Sequence of chain 1.A:
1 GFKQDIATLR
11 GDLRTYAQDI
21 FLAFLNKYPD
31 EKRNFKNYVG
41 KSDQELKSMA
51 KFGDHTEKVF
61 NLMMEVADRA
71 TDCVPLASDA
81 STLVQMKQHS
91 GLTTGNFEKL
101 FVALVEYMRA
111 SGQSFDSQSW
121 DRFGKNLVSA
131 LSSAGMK

The small molecule below binds the protein below.
Small molecule (SMILES): Cc1cc(Br)ccc1O

Binding-site contacts:
Ligand atom O1 contacts residue HIS55 of chain 1.A at 3.5 Å.
Ligand atom C6 contacts residue PHE35 of chain 1.A at 4.2 Å (hydrophobic).
Ligand atom C3 contacts residue HIS55 of chain 1.A at 4.2 Å.
Ligand atom O1 contacts residue VAL59 of chain 1.A at 4.4 Å.
Ligand atom C2 contacts residue VAL59 of chain 1.A at 3.6 Å (hydrophobic).
Ligand atom C6 contacts residue VAL59 of chain 1.A at 4.0 Å (hydrophobic).
Ligand atom C1 contacts residue MH01 of chain 1.C at 3.2 Å.
Ligand atom C7 contacts residue MH01 of chain 1.C at 4.0 Å.
Ligand atom C7 contacts residue PHE35 of chain 1.A at 3.5 Å (hydrophobic).
Ligand atom C1 contacts residue PHE35 of chain 1.A at 3.3 Å (hydrophobic).
Ligand atom C2 contacts residue PHE35 of chain 1.A at 3.6 Å (hydrophobic).
Ligand atom C3 contacts residue PHE35 of chain 1.A at 4.4 Å (hydrophobic).
Ligand atom C7 contacts residue VAL59 of chain 1.A at 3.7 Å (hydrophobic).
Ligand atom C4 contacts residue VAL59 of chain 1.A at 4.1 Å (hydrophobic).
Ligand atom C5 contacts residue PHE21 of chain 1.A at 2.9 Å (hydrophobic).
Ligand atom C3 contacts residue VAL59 of chain 1.A at 3.8 Å (hydrophobic).
Ligand atom C7 contacts residue PHE21 of chain 1.A at 3.9 Å (hydrophobic).
Ligand atom C1 contacts residue VAL59 of chain 1.A at 4.1 Å (hydrophobic).
Ligand atom C4 contacts residue THR56 of chain 1.A at 3.6 Å.
Ligand atom BR1 contacts residue VAL59 of chain 1.A at 4.3 Å.
Ligand atom C2 contacts residue PHE21 of chain 1.A at 3.9 Å (hydrophobic).
Ligand atom C1 contacts residue HIS55 of chain 1.A at 4.3 Å.
Ligand atom O1 contacts residue THR56 of chain 1.A at 3.2 Å (h-bond).
Ligand atom C5 contacts residue VAL59 of chain 1.A at 4.0 Å (hydrophobic).
Ligand atom BR1 contacts residue LEU100 of chain 1.A at 3.7 Å.
Ligand atom C3 contacts residue PHE21 of chain 1.A at 3.5 Å (hydrophobic).
Ligand atom O1 contacts residue TYR38 of chain 1.A at 4.4 Å.
Ligand atom C2 contacts residue MH01 of chain 1.C at 4.4 Å.
Ligand atom BR1 contacts residue PHE21 of chain 1.A at 4.0 Å.
Ligand atom C6 contacts residue PHE21 of chain 1.A at 3.3 Å (hydrophobic).
Ligand atom C4 contacts residue PHE21 of chain 1.A at 3.2 Å (hydrophobic).
Ligand atom O1 contacts residue PHE52 of chain 1.A at 4.1 Å.
Ligand atom BR1 contacts residue MH01 of chain 1.C at 3.4 Å.
Ligand atom C3 contacts residue THR56 of chain 1.A at 4.0 Å.
Ligand atom O1 contacts residue PHE21 of chain 1.A at 3.8 Å.
Ligand atom C6 contacts residue MH01 of chain 1.C at 4.4 Å.